Sequence of chain 28.A:
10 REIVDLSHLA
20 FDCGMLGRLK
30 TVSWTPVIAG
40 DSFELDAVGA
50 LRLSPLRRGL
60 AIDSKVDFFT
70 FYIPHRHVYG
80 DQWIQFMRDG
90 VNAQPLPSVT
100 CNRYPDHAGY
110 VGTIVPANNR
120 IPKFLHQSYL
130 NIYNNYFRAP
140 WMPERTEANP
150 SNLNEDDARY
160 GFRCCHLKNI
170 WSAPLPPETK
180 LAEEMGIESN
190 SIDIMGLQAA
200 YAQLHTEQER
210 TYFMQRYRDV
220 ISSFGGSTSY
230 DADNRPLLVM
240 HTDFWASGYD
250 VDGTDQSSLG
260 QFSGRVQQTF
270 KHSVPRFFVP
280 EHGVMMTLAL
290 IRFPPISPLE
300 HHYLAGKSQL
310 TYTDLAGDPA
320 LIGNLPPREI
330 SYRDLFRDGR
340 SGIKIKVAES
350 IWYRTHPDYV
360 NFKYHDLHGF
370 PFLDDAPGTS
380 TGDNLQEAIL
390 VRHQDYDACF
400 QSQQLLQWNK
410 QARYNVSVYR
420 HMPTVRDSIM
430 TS

Binding-site contacts:
Ligand atom C1' contacts residue ARG10 of chain 28.A at 3.5 Å.
Ligand atom OP2 contacts residue DC1 of chain 28.G at 1.1 Å.
Ligand atom O4' contacts residue ARG10 of chain 28.A at 4.1 Å.
Ligand atom C3' contacts residue DC1 of chain 28.G at 1.0 Å.
Ligand atom P contacts residue PHE277 of chain 28.A at 3.7 Å.
Ligand atom C4' contacts residue DC1 of chain 28.G at 1.2 Å.
Ligand atom C5' contacts residue PHE277 of chain 28.A at 3.8 Å (hydrophobic).
Ligand atom OP2 contacts residue PHE277 of chain 28.A at 3.8 Å.
Ligand atom C1' contacts residue DC1 of chain 28.G at 1.4 Å.
Ligand atom O4' contacts residue PHE277 of chain 28.A at 4.4 Å.
Ligand atom OP1 contacts residue DC1 of chain 28.G at 0.3 Å (h-bond).
Ligand atom O5' contacts residue PHE277 of chain 28.A at 4.1 Å.
Ligand atom C2' contacts residue DC1 of chain 28.G at 1.4 Å.
Ligand atom C5' contacts residue DC1 of chain 28.G at 1.5 Å.
Ligand atom O4' contacts residue DC1 of chain 28.G at 0.4 Å (h-bond).
Ligand atom O5' contacts residue DC1 of chain 28.G at 1.2 Å (h-bond).
Ligand atom P contacts residue DC1 of chain 28.G at 0.8 Å.
Ligand atom O3' contacts residue DC1 of chain 28.G at 1.5 Å (h-bond).

The small molecule below binds the protein below.
Small molecule (SMILES): Nc1ccn([C@H]2C[C@H](O)[C@@H](COP(=O)(O)O)O2)c(=O)n1